Binding-site contacts:
Ligand atom C5 contacts residue ALA62 of chain 1.A at 3.4 Å (hydrophobic).
Ligand atom O2 contacts residue ASN9 of chain 1.A at 3.5 Å (h-bond).
Ligand atom N1 contacts residue GLN129 of chain 1.A at 4.4 Å.
Ligand atom N3 contacts residue HIS32 of chain 1.A at 4.2 Å.
Ligand atom O4 contacts residue HIS32 of chain 1.A at 3.2 Å (h-bond).
Ligand atom C4 contacts residue GLN129 of chain 1.A at 4.5 Å.
Ligand atom C4 contacts residue ILE18 of chain 1.A at 4.5 Å (hydrophobic).
Ligand atom C4 contacts residue ALA62 of chain 1.A at 3.6 Å (hydrophobic).
Ligand atom O3P contacts residue GLN129 of chain 1.A at 4.0 Å.
Ligand atom N3 contacts residue ILE18 of chain 1.A at 3.8 Å.
Ligand atom N3 contacts residue ASN9 of chain 1.A at 2.8 Å (h-bond).
Ligand atom N3 contacts residue GLN129 of chain 1.A at 3.8 Å.
Ligand atom C5 contacts residue HIS32 of chain 1.A at 3.9 Å.
Ligand atom N3 contacts residue GLN19 of chain 1.A at 4.3 Å.
Ligand atom C4 contacts residue ASN9 of chain 1.A at 3.7 Å.
Ligand atom O4 contacts residue ASN9 of chain 1.A at 3.0 Å (h-bond).
Ligand atom O4 contacts residue ALA62 of chain 1.A at 3.8 Å.
Ligand atom O2 contacts residue GLN129 of chain 1.A at 3.6 Å.
Ligand atom C6 contacts residue ALA62 of chain 1.A at 4.0 Å (hydrophobic).
Ligand atom O2 contacts residue ILE18 of chain 1.A at 4.0 Å.
Ligand atom P contacts residue GLN129 of chain 1.A at 4.3 Å.
Ligand atom C4 contacts residue HIS32 of chain 1.A at 3.6 Å.
Ligand atom N3 contacts residue ALA62 of chain 1.A at 4.4 Å.
Ligand atom C2 contacts residue GLN129 of chain 1.A at 3.7 Å.
Ligand atom C2 contacts residue ILE18 of chain 1.A at 4.1 Å (hydrophobic).
Ligand atom O1P contacts residue GLN129 of chain 1.A at 3.4 Å (h-bond).
Ligand atom C2 contacts residue ASN9 of chain 1.A at 3.6 Å.
Ligand atom O2 contacts residue GLN19 of chain 1.A at 3.1 Å (h-bond).
Ligand atom O4 contacts residue LEU73 of chain 1.A at 3.7 Å.
Ligand atom C2 contacts residue GLN19 of chain 1.A at 4.0 Å.

Sequence of chain 1.A:
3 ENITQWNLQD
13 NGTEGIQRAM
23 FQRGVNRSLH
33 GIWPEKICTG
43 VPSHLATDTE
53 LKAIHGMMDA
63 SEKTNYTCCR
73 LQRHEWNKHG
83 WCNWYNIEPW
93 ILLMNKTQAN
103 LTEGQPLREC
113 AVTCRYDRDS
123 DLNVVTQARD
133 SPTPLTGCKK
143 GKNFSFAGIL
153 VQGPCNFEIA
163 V

This protein binds this small molecule.
Small molecule (SMILES): O=c1ccn([C@@H]2O[C@H](CO)[C@@H](O)[C@H]2OP(=O)(O)O)c(=O)[nH]1